Sequence of chain 1.C:
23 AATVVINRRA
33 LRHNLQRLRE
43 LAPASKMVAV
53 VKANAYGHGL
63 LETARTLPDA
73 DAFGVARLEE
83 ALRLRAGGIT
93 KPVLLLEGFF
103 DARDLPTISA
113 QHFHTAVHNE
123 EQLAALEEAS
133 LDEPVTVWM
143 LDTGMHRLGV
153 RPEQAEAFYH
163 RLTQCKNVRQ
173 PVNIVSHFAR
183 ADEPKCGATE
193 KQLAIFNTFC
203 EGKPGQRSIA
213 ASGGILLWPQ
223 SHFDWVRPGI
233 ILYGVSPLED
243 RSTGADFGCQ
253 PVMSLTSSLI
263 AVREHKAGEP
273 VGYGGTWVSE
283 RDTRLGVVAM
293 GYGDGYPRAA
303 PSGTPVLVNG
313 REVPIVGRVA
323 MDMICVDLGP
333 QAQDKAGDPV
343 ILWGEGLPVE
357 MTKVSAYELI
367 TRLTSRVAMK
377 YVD

Sequence of chain 1.D:
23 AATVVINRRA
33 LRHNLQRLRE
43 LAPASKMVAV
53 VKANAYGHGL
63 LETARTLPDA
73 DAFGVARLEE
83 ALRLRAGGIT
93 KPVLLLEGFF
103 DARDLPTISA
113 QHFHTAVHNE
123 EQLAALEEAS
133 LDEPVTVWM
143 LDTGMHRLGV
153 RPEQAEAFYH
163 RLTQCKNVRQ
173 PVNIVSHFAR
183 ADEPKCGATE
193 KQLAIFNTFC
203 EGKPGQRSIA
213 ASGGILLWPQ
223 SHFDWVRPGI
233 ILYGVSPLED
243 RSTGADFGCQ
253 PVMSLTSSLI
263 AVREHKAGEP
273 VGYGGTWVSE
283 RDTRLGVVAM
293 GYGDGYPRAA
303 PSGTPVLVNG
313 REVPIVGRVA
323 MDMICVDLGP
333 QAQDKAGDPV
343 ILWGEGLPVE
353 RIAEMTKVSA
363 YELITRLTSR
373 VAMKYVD

Binding-site contacts:
Ligand atom ND contacts residue MET323 of chain 1.D at 2.7 Å (h-bond).
Ligand atom O contacts residue TYR275 of chain 1.D at 3.4 Å (h-bond).
Ligand atom C5A contacts residue ALA213 of chain 1.C at 3.4 Å (hydrophobic).
Ligand atom C6 contacts residue ARG229 of chain 1.C at 3.4 Å.
Ligand atom CA contacts residue LYS54 of chain 1.C at 3.7 Å.
Ligand atom N1 contacts residue ARG229 of chain 1.C at 2.9 Å (salt-bridge).
Ligand atom OG contacts residue TYR294 of chain 1.D at 3.0 Å (h-bond).
Ligand atom C6 contacts residue VAL52 of chain 1.C at 3.7 Å (hydrophobic).
Ligand atom O3P contacts residue TYR363 of chain 1.C at 3.6 Å.
Ligand atom OG contacts residue MET323 of chain 1.D at 3.3 Å.
Ligand atom O3P contacts residue TYR58 of chain 1.C at 2.5 Å (h-bond).
Ligand atom CA contacts residue TYR275 of chain 1.D at 3.0 Å (hydrophobic).
Ligand atom O2P contacts residue ALA213 of chain 1.C at 3.5 Å.
Ligand atom C5A contacts residue TYR58 of chain 1.C at 3.7 Å (hydrophobic).
Ligand atom P contacts residue ILE232 of chain 1.C at 3.7 Å.
Ligand atom O2P contacts residue GLY231 of chain 1.C at 3.1 Å (h-bond).
Ligand atom O1P contacts residue TYR363 of chain 1.C at 2.5 Å (h-bond).
Ligand atom O4P contacts residue ALA213 of chain 1.C at 3.3 Å.
Ligand atom C3 contacts residue HIS179 of chain 1.C at 3.6 Å.
Ligand atom O2P contacts residue SER214 of chain 1.C at 2.5 Å (h-bond).
Ligand atom C5A contacts residue ARG229 of chain 1.C at 3.5 Å.
Ligand atom ND contacts residue TYR294 of chain 1.D at 3.7 Å.
Ligand atom O contacts residue MET323 of chain 1.D at 3.8 Å.
Ligand atom ND contacts residue ALA322 of chain 1.D at 3.4 Å.
Ligand atom O contacts residue ARG149 of chain 1.C at 2.8 Å (salt-bridge).
Ligand atom O3P contacts residue GLY231 of chain 1.C at 3.3 Å.
Ligand atom C contacts residue ALA322 of chain 1.D at 3.7 Å (hydrophobic).
Ligand atom O3P contacts residue ILE232 of chain 1.C at 2.7 Å (h-bond).
Ligand atom C contacts residue ARG149 of chain 1.C at 3.7 Å.
Ligand atom C4 contacts residue HIS179 of chain 1.C at 3.5 Å.
Ligand atom O2P contacts residue ILE232 of chain 1.C at 3.5 Å (h-bond).
Ligand atom N contacts residue TYR275 of chain 1.D at 3.6 Å.
Ligand atom C contacts residue TYR275 of chain 1.D at 3.4 Å (hydrophobic).
Ligand atom CB contacts residue LYS54 of chain 1.C at 3.6 Å.
Ligand atom O contacts residue ALA322 of chain 1.D at 3.3 Å.
Ligand atom C contacts residue MET323 of chain 1.D at 3.5 Å (hydrophobic).
Ligand atom O3 contacts residue HIS179 of chain 1.C at 3.8 Å.
Ligand atom O3 contacts residue ARG149 of chain 1.C at 3.4 Å (salt-bridge).
Ligand atom C5 contacts residue HIS179 of chain 1.C at 3.8 Å.
Ligand atom N contacts residue LYS54 of chain 1.C at 3.1 Å (salt-bridge).

The protein below binds the small molecule below.
Small molecule (SMILES): Cc1ncc(COP(=O)(O)O)c(CN[C@@H]2CONC2=O)c1O